A small-molecule ligand and the protein it binds are described below.
Small molecule (SMILES): O=C([O-])CC(=O)C(=O)O

Binding-site contacts:
Ligand atom C1 contacts residue ARG297 of chain 1.A at 2.5 Å.
Ligand atom C1 contacts residue ARG408 of chain 1.A at 3.2 Å.
Ligand atom O1 contacts residue HIS364 of chain 1.A at 2.6 Å (h-bond).
Ligand atom O5 contacts residue HIS253 of chain 1.A at 2.4 Å (h-bond).
Ligand atom O5 contacts residue ARG297 of chain 1.A at 3.6 Å.
Ligand atom C3 contacts residue HIS364 of chain 1.A at 4.0 Å.
Ligand atom O1 contacts residue ARG297 of chain 1.A at 2.6 Å (salt-bridge).
Ligand atom O1 contacts residue FAD1 of chain 1.E at 3.5 Å.
Ligand atom O2 contacts residue ARG297 of chain 1.A at 3.2 Å (salt-bridge).
Ligand atom O4 contacts residue GLY62 of chain 1.A at 3.1 Å (h-bond).
Ligand atom O2 contacts residue ALA411 of chain 1.A at 3.0 Å (h-bond).
Ligand atom C4 contacts residue THR265 of chain 1.A at 3.5 Å.
Ligand atom O2 contacts residue ARG408 of chain 1.A at 2.4 Å (salt-bridge).
Ligand atom O4 contacts residue PHE130 of chain 1.A at 3.7 Å.
Ligand atom O2 contacts residue GLY410 of chain 1.A at 3.6 Å.
Ligand atom C3 contacts residue HIS253 of chain 1.A at 3.9 Å.
Ligand atom O4 contacts residue FAD1 of chain 1.E at 3.7 Å.
Ligand atom C4 contacts residue ARG297 of chain 1.A at 3.5 Å.
Ligand atom O5 contacts residue LEU263 of chain 1.A at 3.9 Å.
Ligand atom O1 contacts residue ARG408 of chain 1.A at 2.6 Å (salt-bridge).
Ligand atom C2 contacts residue ARG297 of chain 1.A at 2.2 Å.
Ligand atom O3 contacts residue LEU263 of chain 1.A at 3.3 Å.
Ligand atom C3 contacts residue ARG297 of chain 1.A at 2.9 Å.
Ligand atom C4 contacts residue HIS253 of chain 1.A at 3.5 Å.
Ligand atom C3 contacts residue FAD1 of chain 1.E at 3.5 Å.
Ligand atom O2 contacts residue FAD1 of chain 1.E at 2.9 Å.
Ligand atom O5 contacts residue GLU266 of chain 1.A at 2.6 Å (salt-bridge).
Ligand atom C2 contacts residue FAD1 of chain 1.E at 3.4 Å.
Ligand atom O3 contacts residue HIS364 of chain 1.A at 3.0 Å (h-bond).
Ligand atom C1 contacts residue HIS364 of chain 1.A at 3.8 Å.
Ligand atom O4 contacts residue GLU266 of chain 1.A at 3.3 Å (salt-bridge).
Ligand atom C4 contacts residue GLU266 of chain 1.A at 3.3 Å.
Ligand atom O4 contacts residue THR265 of chain 1.A at 2.4 Å (h-bond).
Ligand atom O3 contacts residue ARG297 of chain 1.A at 3.7 Å.
Ligand atom O5 contacts residue THR265 of chain 1.A at 3.3 Å.
Ligand atom O3 contacts residue FAD1 of chain 1.E at 2.9 Å (h-bond).
Ligand atom C1 contacts residue FAD1 of chain 1.E at 3.4 Å.
Ligand atom C4 contacts residue LEU263 of chain 1.A at 3.8 Å (hydrophobic).
Ligand atom C1 contacts residue ALA411 of chain 1.A at 3.9 Å (hydrophobic).
Ligand atom C2 contacts residue PHE130 of chain 1.A at 3.8 Å (hydrophobic).

Sequence of chain 1.A:
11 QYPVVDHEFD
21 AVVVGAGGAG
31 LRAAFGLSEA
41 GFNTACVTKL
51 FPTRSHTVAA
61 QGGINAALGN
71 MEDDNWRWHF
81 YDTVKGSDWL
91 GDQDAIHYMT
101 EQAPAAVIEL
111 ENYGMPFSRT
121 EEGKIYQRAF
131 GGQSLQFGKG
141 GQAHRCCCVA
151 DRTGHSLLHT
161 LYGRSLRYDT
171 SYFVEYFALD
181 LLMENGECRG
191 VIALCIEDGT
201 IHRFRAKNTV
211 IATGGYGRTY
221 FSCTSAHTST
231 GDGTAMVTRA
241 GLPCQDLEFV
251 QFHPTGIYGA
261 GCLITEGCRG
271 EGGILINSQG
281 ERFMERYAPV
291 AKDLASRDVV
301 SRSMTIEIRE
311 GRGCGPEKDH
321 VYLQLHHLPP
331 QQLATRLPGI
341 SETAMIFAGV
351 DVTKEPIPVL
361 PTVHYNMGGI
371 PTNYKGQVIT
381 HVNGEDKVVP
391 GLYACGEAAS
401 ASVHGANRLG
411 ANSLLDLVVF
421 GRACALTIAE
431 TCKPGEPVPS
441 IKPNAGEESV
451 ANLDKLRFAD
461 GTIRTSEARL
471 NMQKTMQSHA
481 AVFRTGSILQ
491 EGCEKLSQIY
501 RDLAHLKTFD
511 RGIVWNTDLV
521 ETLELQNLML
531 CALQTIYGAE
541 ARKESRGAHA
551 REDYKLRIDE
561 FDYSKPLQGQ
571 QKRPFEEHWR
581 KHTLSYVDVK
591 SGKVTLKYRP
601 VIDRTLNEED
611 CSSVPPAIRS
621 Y